This small molecule binds to this protein.
Small molecule (SMILES): CC(=O)N[C@@H]1[C@@H](O)[C@H](O)[C@@H](CO)O[C@H]1O

Binding-site contacts:
Ligand atom C1 contacts residue ASN146 of chain 1.B at 1.4 Å.
Ligand atom C4 contacts residue ASN146 of chain 1.B at 3.8 Å.
Ligand atom C7 contacts residue THR138 of chain 1.B at 4.1 Å.
Ligand atom C7 contacts residue ASN146 of chain 1.B at 3.9 Å.
Ligand atom C6 contacts residue ASN146 of chain 1.B at 4.3 Å.
Ligand atom O7 contacts residue THR138 of chain 1.B at 4.0 Å.
Ligand atom C3 contacts residue ASN146 of chain 1.B at 3.7 Å.
Ligand atom C5 contacts residue HIS145 of chain 1.B at 4.4 Å.
Ligand atom O5 contacts residue ASN146 of chain 1.B at 1.9 Å (h-bond).
Ligand atom O5 contacts residue HIS145 of chain 1.B at 4.5 Å.
Ligand atom C2 contacts residue ASN146 of chain 1.B at 2.4 Å.
Ligand atom C6 contacts residue HIS145 of chain 1.B at 4.2 Å.
Ligand atom C5 contacts residue ASN146 of chain 1.B at 3.3 Å.
Ligand atom N2 contacts residue ASN146 of chain 1.B at 3.2 Å (h-bond).
Ligand atom C8 contacts residue THR138 of chain 1.B at 4.4 Å.
Ligand atom C8 contacts residue ASN146 of chain 1.B at 4.1 Å.

Sequence of chain 1.B:
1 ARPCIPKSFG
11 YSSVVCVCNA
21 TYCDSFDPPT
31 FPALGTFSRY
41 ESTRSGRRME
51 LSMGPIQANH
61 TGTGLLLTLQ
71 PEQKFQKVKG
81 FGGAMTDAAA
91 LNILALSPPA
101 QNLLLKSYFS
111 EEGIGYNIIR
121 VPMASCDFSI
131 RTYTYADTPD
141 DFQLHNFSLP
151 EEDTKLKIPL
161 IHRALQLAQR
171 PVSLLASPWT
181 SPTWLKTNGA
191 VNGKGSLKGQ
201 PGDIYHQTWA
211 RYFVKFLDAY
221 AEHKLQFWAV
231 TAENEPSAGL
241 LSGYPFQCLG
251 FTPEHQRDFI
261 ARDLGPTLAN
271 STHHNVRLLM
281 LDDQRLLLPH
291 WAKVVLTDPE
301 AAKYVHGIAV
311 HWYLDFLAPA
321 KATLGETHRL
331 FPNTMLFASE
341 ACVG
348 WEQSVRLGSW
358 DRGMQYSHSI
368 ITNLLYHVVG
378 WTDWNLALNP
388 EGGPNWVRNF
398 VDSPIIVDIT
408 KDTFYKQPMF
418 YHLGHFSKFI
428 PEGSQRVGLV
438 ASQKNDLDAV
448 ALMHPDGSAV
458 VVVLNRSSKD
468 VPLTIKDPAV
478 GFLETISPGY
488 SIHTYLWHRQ